Sequence of chain 1.C:
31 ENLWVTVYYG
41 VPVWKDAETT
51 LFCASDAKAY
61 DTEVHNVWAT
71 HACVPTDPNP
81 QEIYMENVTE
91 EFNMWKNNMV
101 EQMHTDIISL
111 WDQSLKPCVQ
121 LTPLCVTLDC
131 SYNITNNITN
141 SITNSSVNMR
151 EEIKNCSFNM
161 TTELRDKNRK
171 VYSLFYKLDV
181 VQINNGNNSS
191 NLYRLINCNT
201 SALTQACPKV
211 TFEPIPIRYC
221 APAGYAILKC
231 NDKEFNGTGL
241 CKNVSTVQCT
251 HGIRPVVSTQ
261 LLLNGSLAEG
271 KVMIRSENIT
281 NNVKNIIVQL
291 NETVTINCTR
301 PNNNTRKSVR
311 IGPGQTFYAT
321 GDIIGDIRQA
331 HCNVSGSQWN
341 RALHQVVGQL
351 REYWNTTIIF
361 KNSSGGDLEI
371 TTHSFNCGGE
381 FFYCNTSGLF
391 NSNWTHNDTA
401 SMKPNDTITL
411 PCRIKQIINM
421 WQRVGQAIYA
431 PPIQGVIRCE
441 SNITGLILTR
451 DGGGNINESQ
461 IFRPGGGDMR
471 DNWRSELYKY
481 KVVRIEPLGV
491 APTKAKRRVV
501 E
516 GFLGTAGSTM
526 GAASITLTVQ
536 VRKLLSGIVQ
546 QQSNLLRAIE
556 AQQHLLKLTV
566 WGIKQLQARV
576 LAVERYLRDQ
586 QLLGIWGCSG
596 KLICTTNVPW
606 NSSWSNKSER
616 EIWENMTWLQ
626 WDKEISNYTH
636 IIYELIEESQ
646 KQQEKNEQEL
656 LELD

This protein binds this small molecule.
Small molecule (SMILES): CC(=O)N[C@H]1[C@H](O[C@H]2[C@H](O)[C@@H](NC(C)=O)CO[C@@H]2CO)O[C@H](CO)[C@@H](O[C@@H]2O[C@H](CO)[C@@H](O)[C@H](O)[C@@H]2O)[C@@H]1O

Binding-site contacts:
Ligand atom C5 contacts residue ASN137 of chain 1.C at 3.7 Å.
Ligand atom C7 contacts residue ASN137 of chain 1.C at 4.0 Å.
Ligand atom N2 contacts residue ASN137 of chain 1.C at 2.9 Å (h-bond).
Ligand atom C2 contacts residue ASN137 of chain 1.C at 2.5 Å.
Ligand atom C1 contacts residue ASN137 of chain 1.C at 1.4 Å.
Ligand atom C3 contacts residue ASN137 of chain 1.C at 3.8 Å.
Ligand atom O5 contacts residue ASN137 of chain 1.C at 2.4 Å (h-bond).
Ligand atom O7 contacts residue ASN137 of chain 1.C at 4.3 Å.
Ligand atom C4 contacts residue ASN137 of chain 1.C at 4.3 Å.